Binding-site contacts:
Ligand atom N1 contacts residue GLN174 of chain 1.A at 3.9 Å.
Ligand atom C4 contacts residue TRP193 of chain 1.A at 3.7 Å (hydrophobic).
Ligand atom C4 contacts residue CYS173 of chain 1.A at 3.9 Å (hydrophobic).
Ligand atom C7 contacts residue GLY194 of chain 1.A at 4.0 Å.
Ligand atom NB contacts residue TRP193 of chain 1.A at 3.9 Å.
Ligand atom C4 contacts residue GLY194 of chain 1.A at 3.7 Å.
Ligand atom C7 contacts residue ASP171 of chain 1.A at 3.7 Å.
Ligand atom C2 contacts residue SER177 of chain 1.A at 3.7 Å.
Ligand atom C4 contacts residue SER172 of chain 1.A at 3.7 Å.
Ligand atom C3 contacts residue TRP193 of chain 1.A at 3.9 Å (hydrophobic).
Ligand atom C5 contacts residue CYS197 of chain 1.A at 3.9 Å (hydrophobic).
Ligand atom NA contacts residue GLY196 of chain 1.A at 2.8 Å (h-bond).
Ligand atom N1 contacts residue SER177 of chain 1.A at 3.2 Å (h-bond).
Ligand atom C1 contacts residue CYS173 of chain 1.A at 4.0 Å (hydrophobic).
Ligand atom C1 contacts residue TRP193 of chain 1.A at 4.1 Å (hydrophobic).
Ligand atom C3 contacts residue VAL191 of chain 1.A at 4.0 Å (hydrophobic).
Ligand atom NB contacts residue GLY204 of chain 1.A at 3.3 Å.
Ligand atom N1 contacts residue SO41 of chain 1.F at 3.0 Å (h-bond).
Ligand atom C2 contacts residue TRP193 of chain 1.A at 4.0 Å (hydrophobic).
Ligand atom NA contacts residue GLY194 of chain 1.A at 3.8 Å.
Ligand atom C1 contacts residue SER177 of chain 1.A at 3.9 Å.
Ligand atom C7 contacts residue TRP193 of chain 1.A at 3.9 Å (hydrophobic).
Ligand atom NA contacts residue CYS197 of chain 1.A at 3.7 Å.
Ligand atom C5 contacts residue GLY196 of chain 1.A at 3.4 Å.
Ligand atom C2 contacts residue VAL191 of chain 1.A at 4.1 Å (hydrophobic).
Ligand atom NB contacts residue ASP171 of chain 1.A at 2.9 Å (salt-bridge).
Ligand atom C7 contacts residue GLY196 of chain 1.A at 3.9 Å.
Ligand atom C6 contacts residue GLY194 of chain 1.A at 3.8 Å.
Ligand atom C5 contacts residue TRP193 of chain 1.A at 3.9 Å (hydrophobic).
Ligand atom C3 contacts residue CYS173 of chain 1.A at 3.9 Å (hydrophobic).
Ligand atom NB contacts residue SER172 of chain 1.A at 3.0 Å (h-bond).
Ligand atom C7 contacts residue SER172 of chain 1.A at 3.1 Å.
Ligand atom C2 contacts residue CYS173 of chain 1.A at 3.6 Å (hydrophobic).
Ligand atom N contacts residue SO41 of chain 1.F at 2.3 Å (h-bond).
Ligand atom N contacts residue GLN174 of chain 1.A at 3.8 Å.
Ligand atom C3 contacts residue SER172 of chain 1.A at 3.8 Å.
Ligand atom C1 contacts residue GLN174 of chain 1.A at 4.0 Å.
Ligand atom NA contacts residue ASP171 of chain 1.A at 2.9 Å (salt-bridge).
Ligand atom C5 contacts residue GLY194 of chain 1.A at 3.4 Å.
Ligand atom NA contacts residue SER172 of chain 1.A at 3.5 Å (h-bond).

Sequence of chain 1.A:
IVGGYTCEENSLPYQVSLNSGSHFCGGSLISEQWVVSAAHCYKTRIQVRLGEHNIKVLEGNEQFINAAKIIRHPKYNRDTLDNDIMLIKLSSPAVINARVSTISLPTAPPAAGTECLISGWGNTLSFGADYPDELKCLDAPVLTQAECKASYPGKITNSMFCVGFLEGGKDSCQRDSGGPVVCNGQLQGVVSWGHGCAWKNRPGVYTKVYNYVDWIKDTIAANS

A small-molecule ligand and the protein it binds are described below.
Small molecule (SMILES): N=C(N)c1ccc(/N=N/Nc2ccc(C(=N)N)cc2)cc1